Binding-site contacts:
Ligand atom C28 contacts residue GLY339 of chain 1.A at 3.5 Å.
Ligand atom C15 contacts residue TRP291 of chain 1.A at 3.6 Å (hydrophobic).
Ligand atom N16 contacts residue TRP291 of chain 1.A at 3.7 Å.
Ligand atom C24 contacts residue ILE288 of chain 1.A at 3.6 Å (hydrophobic).
Ligand atom N10 contacts residue GLY295 of chain 1.A at 3.3 Å (h-bond).
Ligand atom N16 contacts residue ASN289 of chain 1.A at 2.7 Å (h-bond).
Ligand atom C14 contacts residue MET290 of chain 1.A at 3.5 Å (hydrophobic).
Ligand atom C23 contacts residue ILE288 of chain 1.A at 3.7 Å (hydrophobic).
Ligand atom N08 contacts residue MET290 of chain 1.A at 2.8 Å (h-bond).
Ligand atom N05 contacts residue GLY339 of chain 1.A at 3.2 Å (h-bond).
Ligand atom CL22 contacts residue PHE243 of chain 1.A at 3.4 Å.
Ligand atom C19 contacts residue SER242 of chain 1.A at 3.3 Å.
Ligand atom O25 contacts residue TRP291 of chain 1.A at 3.5 Å.
Ligand atom C06 contacts residue GLY339 of chain 1.A at 3.5 Å.
Ligand atom N08 contacts residue GLU293 of chain 1.A at 3.3 Å (salt-bridge).
Ligand atom C34 contacts residue ASP340 of chain 1.A at 3.6 Å.
Ligand atom CL22 contacts residue PHE249 of chain 1.A at 3.7 Å.
Ligand atom C18 contacts residue SER242 of chain 1.A at 3.6 Å.
Ligand atom C04 contacts residue TRP291 of chain 1.A at 3.5 Å (hydrophobic).
Ligand atom F20 contacts residue SER242 of chain 1.A at 3.1 Å.
Ligand atom C17 contacts residue GLU237 of chain 1.A at 3.4 Å.
Ligand atom C17 contacts residue ASN289 of chain 1.A at 3.4 Å.
Ligand atom N10 contacts residue VAL294 of chain 1.A at 3.7 Å.
Ligand atom F20 contacts residue VAL139 of chain 1.A at 3.7 Å.
Ligand atom C02 contacts residue GLY339 of chain 1.A at 3.5 Å.
Ligand atom C09 contacts residue MET290 of chain 1.A at 3.3 Å (hydrophobic).
Ligand atom O26 contacts residue MET290 of chain 1.A at 3.0 Å (h-bond).
Ligand atom C12 contacts residue GLY339 of chain 1.A at 3.5 Å.
Ligand atom O03 contacts residue TRP291 of chain 1.A at 3.2 Å (h-bond).
Ligand atom C27 contacts residue GLY339 of chain 1.A at 3.4 Å.
Ligand atom N10 contacts residue MET290 of chain 1.A at 3.1 Å (h-bond).
Ligand atom N16 contacts residue GLU237 of chain 1.A at 3.3 Å.
Ligand atom N10 contacts residue GLU293 of chain 1.A at 3.5 Å (salt-bridge).
Ligand atom CL22 contacts residue ASN244 of chain 1.A at 3.6 Å.
Ligand atom O25 contacts residue GLY339 of chain 1.A at 3.5 Å (h-bond).
Ligand atom O26 contacts residue ASN289 of chain 1.A at 3.4 Å (h-bond).
Ligand atom N13 contacts residue GLY339 of chain 1.A at 2.8 Å (h-bond).
Ligand atom C24 contacts residue ASN289 of chain 1.A at 3.1 Å.
Ligand atom O25 contacts residue MET341 of chain 1.A at 3.4 Å.
Ligand atom F20 contacts residue SER140 of chain 1.A at 3.4 Å.

Sequence of chain 1.A:
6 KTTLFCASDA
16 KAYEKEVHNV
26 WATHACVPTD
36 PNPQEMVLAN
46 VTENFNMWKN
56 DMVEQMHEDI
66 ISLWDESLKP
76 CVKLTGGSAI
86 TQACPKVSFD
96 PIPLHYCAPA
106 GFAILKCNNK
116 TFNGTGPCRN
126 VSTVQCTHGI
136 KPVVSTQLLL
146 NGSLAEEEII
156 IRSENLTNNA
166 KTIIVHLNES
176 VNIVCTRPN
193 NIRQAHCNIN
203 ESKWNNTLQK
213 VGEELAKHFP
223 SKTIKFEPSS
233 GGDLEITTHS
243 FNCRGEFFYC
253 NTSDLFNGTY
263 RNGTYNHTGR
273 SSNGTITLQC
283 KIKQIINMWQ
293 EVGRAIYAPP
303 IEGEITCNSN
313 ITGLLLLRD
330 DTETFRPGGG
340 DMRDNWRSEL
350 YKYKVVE

The protein below binds the small molecule below.
Small molecule (SMILES): [H]/N=C(/N)NC[C@@H]1[C@@H](NC(=O)C(=O)Nc2ccc(Cl)c(F)c2)c2ccc(CNC)cc2N1C(=O)OC